Sequence of chain 1.A:
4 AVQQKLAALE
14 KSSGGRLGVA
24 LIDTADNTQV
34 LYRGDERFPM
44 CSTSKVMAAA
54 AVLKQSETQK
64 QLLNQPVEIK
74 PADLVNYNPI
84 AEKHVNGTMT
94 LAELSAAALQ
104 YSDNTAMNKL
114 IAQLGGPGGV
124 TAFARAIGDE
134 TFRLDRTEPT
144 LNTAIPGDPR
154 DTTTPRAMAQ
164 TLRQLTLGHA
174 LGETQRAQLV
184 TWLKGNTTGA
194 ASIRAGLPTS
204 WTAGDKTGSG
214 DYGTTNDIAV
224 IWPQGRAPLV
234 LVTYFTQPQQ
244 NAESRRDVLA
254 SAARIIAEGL

A protein and the small-molecule ligand that binds it are described below.
Small molecule (SMILES): O=C(Nc1cccc(-c2nnn[nH]2)c1)c1cccc(Br)c1

Binding-site contacts:
Ligand atom N18 contacts residue ARG128 of chain 1.A at 3.9 Å.
Ligand atom BR1 contacts residue ALA54 of chain 1.A at 3.2 Å.
Ligand atom C5 contacts residue PHE126 of chain 1.A at 3.8 Å (hydrophobic).
Ligand atom C2 contacts residue ALA129 of chain 1.A at 4.4 Å (hydrophobic).
Ligand atom C4 contacts residue ALA129 of chain 1.A at 3.8 Å (hydrophobic).
Ligand atom C3 contacts residue ALA125 of chain 1.A at 4.0 Å (hydrophobic).
Ligand atom BR1 contacts residue LYS57 of chain 1.A at 4.1 Å.
Ligand atom C1 contacts residue ALA125 of chain 1.A at 4.2 Å (hydrophobic).
Ligand atom C9 contacts residue ALA129 of chain 1.A at 3.7 Å (hydrophobic).
Ligand atom N19 contacts residue ALA129 of chain 1.A at 3.3 Å.
Ligand atom C3 contacts residue PHE126 of chain 1.A at 4.2 Å (hydrophobic).
Ligand atom BR1 contacts residue LEU117 of chain 1.A at 4.4 Å.
Ligand atom C2 contacts residue PHE126 of chain 1.A at 3.5 Å (hydrophobic).
Ligand atom O21 contacts residue ALA129 of chain 1.A at 4.4 Å.
Ligand atom C11 contacts residue ALA129 of chain 1.A at 4.1 Å (hydrophobic).
Ligand atom C1 contacts residue GLY122 of chain 1.A at 4.1 Å.
Ligand atom N18 contacts residue ALA129 of chain 1.A at 3.9 Å.
Ligand atom C6 contacts residue PHE126 of chain 1.A at 3.6 Å (hydrophobic).
Ligand atom O21 contacts residue LYS57 of chain 1.A at 4.4 Å.
Ligand atom N8 contacts residue ALA129 of chain 1.A at 3.3 Å.
Ligand atom C10 contacts residue ALA129 of chain 1.A at 3.2 Å (hydrophobic).
Ligand atom C7 contacts residue ALA129 of chain 1.A at 3.7 Å (hydrophobic).
Ligand atom C2 contacts residue ALA125 of chain 1.A at 3.6 Å (hydrophobic).
Ligand atom BR1 contacts residue GLN58 of chain 1.A at 3.9 Å.
Ligand atom C5 contacts residue LYS57 of chain 1.A at 4.0 Å.
Ligand atom N19 contacts residue ARG128 of chain 1.A at 4.3 Å.
Ligand atom C15 contacts residue ALA129 of chain 1.A at 4.0 Å (hydrophobic).
Ligand atom C1 contacts residue PHE126 of chain 1.A at 3.5 Å (hydrophobic).
Ligand atom C3 contacts residue ALA129 of chain 1.A at 3.6 Å (hydrophobic).
Ligand atom BR1 contacts residue PHE126 of chain 1.A at 3.7 Å.